Sequence of chain 1.Z:
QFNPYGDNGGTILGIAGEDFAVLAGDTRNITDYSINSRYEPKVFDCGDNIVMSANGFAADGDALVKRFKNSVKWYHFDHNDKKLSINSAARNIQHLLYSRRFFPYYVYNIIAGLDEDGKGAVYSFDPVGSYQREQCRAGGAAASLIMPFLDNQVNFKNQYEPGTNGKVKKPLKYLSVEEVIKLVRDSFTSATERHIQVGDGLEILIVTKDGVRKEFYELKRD

Binding-site contacts:
Ligand atom C43 contacts residue ARG19 of chain 1.Y at 3.8 Å.
Ligand atom C28 contacts residue THR21 of chain 1.Y at 3.8 Å.
Ligand atom O9 contacts residue PRO127 of chain 1.Z at 3.6 Å.
Ligand atom C51 contacts residue THR1 of chain 1.Y at 1.5 Å.
Ligand atom N41 contacts residue GLY47 of chain 1.Y at 3.4 Å (h-bond).
Ligand atom C43 contacts residue LYS33 of chain 1.Y at 3.3 Å.
Ligand atom C59 contacts residue SER130 of chain 1.Y at 3.5 Å.
Ligand atom C59 contacts residue THR1 of chain 1.Y at 2.5 Å.
Ligand atom C11 contacts residue ASP126 of chain 1.Z at 3.8 Å.
Ligand atom C46 contacts residue GLY47 of chain 1.Y at 2.1 Å.
Ligand atom C59 contacts residue TYR169 of chain 1.Y at 3.8 Å (hydrophobic).
Ligand atom O60 contacts residue THR1 of chain 1.Y at 3.0 Å (h-bond).
Ligand atom C42 contacts residue THR1 of chain 1.Y at 2.4 Å.
Ligand atom C58 contacts residue ARG19 of chain 1.Y at 3.6 Å.
Ligand atom C46 contacts residue SER46 of chain 1.Y at 3.7 Å.
Ligand atom C12 contacts residue ASP126 of chain 1.Z at 3.5 Å.
Ligand atom N22 contacts residue ASP126 of chain 1.Z at 3.8 Å.
Ligand atom O60 contacts residue SER130 of chain 1.Y at 3.5 Å (h-bond).
Ligand atom C58 contacts residue TYR169 of chain 1.Y at 2.5 Å (hydrophobic).
Ligand atom C26 contacts residue ALA49 of chain 1.Y at 3.5 Å (hydrophobic).
Ligand atom N41 contacts residue THR1 of chain 1.Y at 3.6 Å (h-bond).
Ligand atom N30 contacts residue THR21 of chain 1.Y at 3.1 Å (h-bond).
Ligand atom C31 contacts residue GLY47 of chain 1.Y at 3.3 Å.
Ligand atom C26 contacts residue SER130 of chain 1.Z at 3.1 Å.
Ligand atom C58 contacts residue THR1 of chain 1.Y at 2.4 Å.
Ligand atom C43 contacts residue THR1 of chain 1.Y at 2.7 Å.
Ligand atom C44 contacts residue GLY47 of chain 1.Y at 3.4 Å.
Ligand atom C39 contacts residue GLY47 of chain 1.Y at 3.6 Å.
Ligand atom O40 contacts residue THR21 of chain 1.Y at 3.5 Å (h-bond).
Ligand atom C24 contacts residue THR21 of chain 1.Y at 3.8 Å.
Ligand atom O48 contacts residue THR1 of chain 1.Y at 2.1 Å (h-bond).
Ligand atom O48 contacts residue GLY47 of chain 1.Y at 3.7 Å.
Ligand atom C34 contacts residue GLY47 of chain 1.Y at 3.8 Å.
Ligand atom C23 contacts residue THR21 of chain 1.Y at 3.4 Å.
Ligand atom C27 contacts residue SER27 of chain 1.Y at 3.4 Å.
Ligand atom O29 contacts residue ALA49 of chain 1.Y at 3.3 Å (h-bond).
Ligand atom O40 contacts residue ALA20 of chain 1.Y at 3.6 Å.
Ligand atom C47 contacts residue THR1 of chain 1.Y at 1.4 Å.
Ligand atom C51 contacts residue TYR169 of chain 1.Y at 3.3 Å (hydrophobic).
Ligand atom C51 contacts residue SER130 of chain 1.Y at 3.8 Å.

This protein binds this small molecule.
Small molecule (SMILES): CC(C)C[C@H](NC(=O)[C@H](CCc1ccccc1)NC(=O)CN1CCOCC1)C(=O)N[C@@H](Cc1ccccc1)C(=O)N[C@@H](CC(C)C)[C@@H](O)[C@H](C)CO

Sequence of chain 1.Y:
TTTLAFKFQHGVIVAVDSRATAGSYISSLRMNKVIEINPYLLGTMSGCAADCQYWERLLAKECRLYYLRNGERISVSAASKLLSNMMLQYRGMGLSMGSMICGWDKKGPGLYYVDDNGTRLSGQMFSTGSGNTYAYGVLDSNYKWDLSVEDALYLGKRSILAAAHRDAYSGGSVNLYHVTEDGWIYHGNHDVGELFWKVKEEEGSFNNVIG